Binding-site contacts:
Ligand atom C5 contacts residue SER39 of chain 13.B at 4.0 Å.
Ligand atom C contacts residue MET74 of chain 13.B at 4.2 Å (hydrophobic).
Ligand atom C13 contacts residue VAL135 of chain 3.B at 4.2 Å (hydrophobic).
Ligand atom C3 contacts residue GLY9 of chain 13.B at 4.2 Å.
Ligand atom C8 contacts residue MET74 of chain 13.B at 4.2 Å (hydrophobic).
Ligand atom C2 contacts residue ARG88 of chain 13.B at 3.5 Å.
Ligand atom C contacts residue ASN106 of chain 13.B at 3.3 Å.
Ligand atom C6 contacts residue ALA37 of chain 13.B at 4.1 Å (hydrophobic).
Ligand atom N contacts residue GLY9 of chain 13.B at 4.2 Å.
Ligand atom O1 contacts residue MET74 of chain 13.B at 3.0 Å (h-bond).
Ligand atom N contacts residue THR10 of chain 13.B at 4.2 Å.
Ligand atom C8 contacts residue HIS138 of chain 3.B at 4.2 Å.
Ligand atom C contacts residue ARG88 of chain 13.B at 3.5 Å.
Ligand atom C12 contacts residue VAL135 of chain 3.B at 3.8 Å (hydrophobic).
Ligand atom C3 contacts residue ARG88 of chain 13.B at 4.0 Å.
Ligand atom C9 contacts residue MET74 of chain 13.B at 4.1 Å (hydrophobic).
Ligand atom C8 contacts residue ASP72 of chain 13.B at 4.0 Å.
Ligand atom C9 contacts residue LEU73 of chain 13.B at 4.1 Å (hydrophobic).
Ligand atom C5 contacts residue ALA37 of chain 13.B at 3.5 Å (hydrophobic).
Ligand atom C12 contacts residue LEU73 of chain 13.B at 4.2 Å (hydrophobic).
Ligand atom O1 contacts residue LEU73 of chain 13.B at 3.5 Å.
Ligand atom O contacts residue MET74 of chain 13.B at 3.7 Å.
Ligand atom C contacts residue LEU102 of chain 13.B at 4.0 Å (hydrophobic).
Ligand atom C2 contacts residue PRO8 of chain 13.B at 4.3 Å (hydrophobic).
Ligand atom C contacts residue PRO8 of chain 13.B at 4.2 Å (hydrophobic).
Ligand atom O contacts residue ASN106 of chain 13.B at 3.4 Å (h-bond).
Ligand atom C7 contacts residue MET74 of chain 13.B at 3.9 Å (hydrophobic).
Ligand atom C2 contacts residue LEU102 of chain 13.B at 4.1 Å (hydrophobic).
Ligand atom C13 contacts residue ASN106 of chain 13.B at 3.9 Å.
Ligand atom C13 contacts residue LEU73 of chain 13.B at 4.3 Å (hydrophobic).
Ligand atom C15 contacts residue MET74 of chain 13.B at 3.5 Å (hydrophobic).
Ligand atom C14 contacts residue MET74 of chain 13.B at 4.3 Å (hydrophobic).
Ligand atom C1 contacts residue PRO8 of chain 13.B at 4.0 Å (hydrophobic).
Ligand atom C7 contacts residue ASP72 of chain 13.B at 4.2 Å.
Ligand atom N contacts residue ALA37 of chain 13.B at 4.2 Å.
Ligand atom C4 contacts residue GLY9 of chain 13.B at 4.3 Å.
Ligand atom O contacts residue PRO8 of chain 13.B at 4.1 Å.
Ligand atom C12 contacts residue GLU134 of chain 3.B at 3.7 Å.
Ligand atom C11 contacts residue LEU102 of chain 13.B at 3.9 Å (hydrophobic).
Ligand atom C7 contacts residue PHE70 of chain 13.B at 3.8 Å (hydrophobic).

Sequence of chain 3.B:
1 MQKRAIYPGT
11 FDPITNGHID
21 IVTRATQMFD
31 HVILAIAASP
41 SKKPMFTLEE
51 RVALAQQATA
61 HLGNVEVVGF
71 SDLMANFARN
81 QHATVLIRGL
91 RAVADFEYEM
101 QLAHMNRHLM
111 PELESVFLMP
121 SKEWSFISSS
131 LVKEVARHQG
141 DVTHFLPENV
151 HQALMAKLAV

Sequence of chain 13.B:
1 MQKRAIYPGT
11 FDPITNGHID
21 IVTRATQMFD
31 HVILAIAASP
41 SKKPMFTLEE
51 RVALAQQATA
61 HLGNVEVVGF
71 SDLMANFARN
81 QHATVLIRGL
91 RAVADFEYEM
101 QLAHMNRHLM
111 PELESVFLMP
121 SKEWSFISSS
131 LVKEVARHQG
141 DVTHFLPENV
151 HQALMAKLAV

A small-molecule ligand and the protein it binds are described below.
Small molecule (SMILES): COc1ccc2[nH]cc(CCNC(=O)C(C)(C)C)c2c1